Sequence of chain 1.B:
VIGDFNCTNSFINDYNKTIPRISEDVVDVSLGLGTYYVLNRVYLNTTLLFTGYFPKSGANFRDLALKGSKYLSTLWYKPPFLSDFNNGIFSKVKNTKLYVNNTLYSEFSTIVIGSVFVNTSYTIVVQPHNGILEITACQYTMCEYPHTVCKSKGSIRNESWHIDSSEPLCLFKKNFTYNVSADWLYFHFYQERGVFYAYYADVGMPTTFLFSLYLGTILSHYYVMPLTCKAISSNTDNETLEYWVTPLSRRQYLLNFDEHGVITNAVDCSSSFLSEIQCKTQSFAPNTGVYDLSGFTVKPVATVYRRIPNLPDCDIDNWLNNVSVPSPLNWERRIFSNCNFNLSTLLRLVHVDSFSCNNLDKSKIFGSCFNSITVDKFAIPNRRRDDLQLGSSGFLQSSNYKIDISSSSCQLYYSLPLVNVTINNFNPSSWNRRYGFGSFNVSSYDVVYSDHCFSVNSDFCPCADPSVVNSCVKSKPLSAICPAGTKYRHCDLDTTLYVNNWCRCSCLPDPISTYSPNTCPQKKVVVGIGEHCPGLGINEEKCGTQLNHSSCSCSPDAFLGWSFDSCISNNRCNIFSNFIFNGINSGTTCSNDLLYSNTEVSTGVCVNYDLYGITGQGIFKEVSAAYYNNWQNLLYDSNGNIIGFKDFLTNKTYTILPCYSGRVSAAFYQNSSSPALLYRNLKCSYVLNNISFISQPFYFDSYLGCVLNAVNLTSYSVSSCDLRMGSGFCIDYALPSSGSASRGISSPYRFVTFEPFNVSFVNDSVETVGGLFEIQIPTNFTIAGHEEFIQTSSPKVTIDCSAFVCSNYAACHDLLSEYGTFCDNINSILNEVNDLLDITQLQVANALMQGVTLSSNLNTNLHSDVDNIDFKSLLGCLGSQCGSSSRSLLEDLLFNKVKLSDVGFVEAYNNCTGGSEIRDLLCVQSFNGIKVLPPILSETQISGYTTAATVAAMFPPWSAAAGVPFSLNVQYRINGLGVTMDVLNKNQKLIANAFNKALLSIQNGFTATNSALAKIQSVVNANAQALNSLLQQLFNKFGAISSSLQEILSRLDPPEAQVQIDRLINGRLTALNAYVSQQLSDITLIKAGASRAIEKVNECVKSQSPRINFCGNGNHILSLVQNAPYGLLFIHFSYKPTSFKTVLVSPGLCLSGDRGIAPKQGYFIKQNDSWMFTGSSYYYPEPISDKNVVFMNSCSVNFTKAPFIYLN

The small molecule below binds the protein below.
Small molecule (SMILES): CC(=O)N[C@@H]1[C@@H](O)[C@H](O)[C@@H](CO)O[C@H]1O

Binding-site contacts:
Ligand atom C7 contacts residue ASN793 of chain 1.B at 3.4 Å.
Ligand atom C8 contacts residue ASN793 of chain 1.B at 4.2 Å.
Ligand atom C8 contacts residue THR792 of chain 1.B at 4.2 Å.
Ligand atom C3 contacts residue ASN793 of chain 1.B at 3.8 Å.
Ligand atom C4 contacts residue ASN793 of chain 1.B at 4.2 Å.
Ligand atom C8 contacts residue TYR1191 of chain 1.B at 4.5 Å (hydrophobic).
Ligand atom O5 contacts residue ASN793 of chain 1.B at 2.4 Å (h-bond).
Ligand atom C1 contacts residue ASN793 of chain 1.B at 1.4 Å.
Ligand atom O7 contacts residue ASN793 of chain 1.B at 3.5 Å (h-bond).
Ligand atom C2 contacts residue ASN793 of chain 1.B at 2.5 Å.
Ligand atom N2 contacts residue ASN793 of chain 1.B at 2.9 Å (h-bond).
Ligand atom C5 contacts residue ASN793 of chain 1.B at 3.7 Å.